Sequence of chain 2.A:
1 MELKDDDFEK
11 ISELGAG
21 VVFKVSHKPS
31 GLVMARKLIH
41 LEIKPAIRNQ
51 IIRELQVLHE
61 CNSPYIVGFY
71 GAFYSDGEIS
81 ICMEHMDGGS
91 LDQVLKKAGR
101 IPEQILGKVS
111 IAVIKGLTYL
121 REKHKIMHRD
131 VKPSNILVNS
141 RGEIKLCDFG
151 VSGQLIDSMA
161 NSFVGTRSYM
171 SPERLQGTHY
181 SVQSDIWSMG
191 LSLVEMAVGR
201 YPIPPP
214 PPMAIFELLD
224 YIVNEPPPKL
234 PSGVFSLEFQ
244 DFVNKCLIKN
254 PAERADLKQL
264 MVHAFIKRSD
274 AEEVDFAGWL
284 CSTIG

Binding-site contacts:
Ligand atom C9 contacts residue VAL151 of chain 2.A at 3.6 Å (hydrophobic).
Ligand atom C26 contacts residue GLY150 of chain 2.A at 3.3 Å.
Ligand atom C25 contacts residue GLY150 of chain 2.A at 3.6 Å.
Ligand atom O11 contacts residue SER152 of chain 2.A at 3.0 Å (h-bond).
Ligand atom C20 contacts residue VAL67 of chain 2.A at 3.3 Å (hydrophobic).
Ligand atom O15 contacts residue LEU58 of chain 2.A at 3.3 Å.
Ligand atom C5 contacts residue PHE149 of chain 2.A at 3.5 Å (hydrophobic).
Ligand atom N27 contacts residue ASN161 of chain 2.A at 3.1 Å (h-bond).
Ligand atom O10 contacts residue VAL151 of chain 2.A at 3.2 Å.
Ligand atom C30 contacts residue ASP130 of chain 2.A at 3.6 Å.
Ligand atom C8 contacts residue LEU155 of chain 2.A at 3.6 Å (hydrophobic).
Ligand atom N29 contacts residue ARG129 of chain 2.A at 2.9 Å (salt-bridge).
Ligand atom O11 contacts residue VAL151 of chain 2.A at 2.9 Å (h-bond).
Ligand atom C26 contacts residue ASP148 of chain 2.A at 3.6 Å.
Ligand atom C26 contacts residue PHE149 of chain 2.A at 3.5 Å (hydrophobic).
Ligand atom C22 contacts residue ILE156 of chain 2.A at 3.5 Å (hydrophobic).
Ligand atom C4 contacts residue LEU58 of chain 2.A at 3.7 Å (hydrophobic).
Ligand atom F33 contacts residue ILE156 of chain 2.A at 3.1 Å.
Ligand atom N21 contacts residue LEU58 of chain 2.A at 3.6 Å.
Ligand atom C22 contacts residue ASN161 of chain 2.A at 3.5 Å.
Ligand atom N17 contacts residue ASP148 of chain 2.A at 3.4 Å (salt-bridge).
Ligand atom C16 contacts residue LEU58 of chain 2.A at 3.4 Å (hydrophobic).
Ligand atom C23 contacts residue ASN161 of chain 2.A at 3.5 Å.
Ligand atom C9 contacts residue PHE149 of chain 2.A at 3.1 Å (hydrophobic).
Ligand atom C2 contacts residue ILE81 of chain 2.A at 3.6 Å (hydrophobic).
Ligand atom C18 contacts residue PHE149 of chain 2.A at 3.2 Å (hydrophobic).
Ligand atom O10 contacts residue PHE149 of chain 2.A at 3.0 Å (h-bond).
Ligand atom O11 contacts residue PHE149 of chain 2.A at 3.4 Å (h-bond).
Ligand atom C3 contacts residue ASP148 of chain 2.A at 3.2 Å.
Ligand atom C18 contacts residue ASP148 of chain 2.A at 3.4 Å.
Ligand atom C1 contacts residue ILE81 of chain 2.A at 3.6 Å (hydrophobic).
Ligand atom C30 contacts residue ASN161 of chain 2.A at 3.6 Å.
Ligand atom O11 contacts residue GLY150 of chain 2.A at 3.5 Å.
Ligand atom N21 contacts residue MET83 of chain 2.A at 3.3 Å.
Ligand atom C2 contacts residue ASP148 of chain 2.A at 3.1 Å.
Ligand atom F33 contacts residue ASN161 of chain 2.A at 3.2 Å.
Ligand atom O32 contacts residue ARG129 of chain 2.A at 3.6 Å.
Ligand atom C19 contacts residue VAL67 of chain 2.A at 3.1 Å (hydrophobic).
Ligand atom O31 contacts residue ASN161 of chain 2.A at 3.6 Å.
Ligand atom O15 contacts residue ILE81 of chain 2.A at 3.0 Å.

A protein and the small-molecule ligand that binds it are described below.
Small molecule (SMILES): CNS(=O)(=O)Nc1nccc(Cc2c(C)c3ccc(Oc4ncccn4)cc3oc2=O)c1F